The protein below binds the small molecule below.
Small molecule (SMILES): Nc1ncnc2c1ncn2[C@@H]1O[C@H](CO[P](=O)(O)C[P](=O)(O)OP(=O)(O)O)[C@@H](O)[C@H]1O

Binding-site contacts:
Ligand atom O1B contacts residue MG1 of chain 1.E at 3.5 Å.
Ligand atom N1 contacts residue SER269 of chain 1.A at 3.2 Å.
Ligand atom O1G contacts residue ASP250 of chain 1.A at 2.6 Å (salt-bridge).
Ligand atom C3A contacts residue MG1 of chain 1.E at 3.4 Å.
Ligand atom O2B contacts residue ASP250 of chain 1.A at 2.9 Å (salt-bridge).
Ligand atom O1A contacts residue ASP348 of chain 1.A at 3.2 Å (salt-bridge).
Ligand atom O2A contacts residue GLY445 of chain 1.A at 3.2 Å.
Ligand atom C2 contacts residue PRO244 of chain 1.A at 3.5 Å (hydrophobic).
Ligand atom O2' contacts residue PRO244 of chain 1.A at 2.6 Å (h-bond).
Ligand atom O2A contacts residue ILE444 of chain 1.A at 2.9 Å (h-bond).
Ligand atom C2 contacts residue LEU245 of chain 1.A at 3.0 Å (hydrophobic).
Ligand atom O1G contacts residue ASP348 of chain 1.A at 2.7 Å (salt-bridge).
Ligand atom PG contacts residue MG1 of chain 1.E at 2.9 Å.
Ligand atom N1 contacts residue ILE270 of chain 1.A at 3.1 Å (h-bond).
Ligand atom O3B contacts residue MG1 of chain 1.E at 2.4 Å.
Ligand atom O3G contacts residue MG1 of chain 1.E at 2.2 Å.
Ligand atom C2' contacts residue PRO244 of chain 1.A at 3.3 Å (hydrophobic).
Ligand atom O2A contacts residue ILE446 of chain 1.A at 3.4 Å (h-bond).
Ligand atom N3 contacts residue PRO244 of chain 1.A at 3.2 Å.
Ligand atom O1A contacts residue SSC1 of chain 1.G at 3.2 Å (h-bond).
Ligand atom N1 contacts residue LEU245 of chain 1.A at 2.9 Å (h-bond).
Ligand atom O2' contacts residue THR343 of chain 1.A at 3.5 Å.
Ligand atom C1' contacts residue LEU327 of chain 1.A at 3.5 Å (hydrophobic).
Ligand atom C8 contacts residue ILE446 of chain 1.A at 3.2 Å (hydrophobic).
Ligand atom O1B contacts residue SER251 of chain 1.A at 2.9 Å (h-bond).
Ligand atom O2G contacts residue LYS443 of chain 1.A at 3.3 Å.
Ligand atom N7 contacts residue ILE446 of chain 1.A at 3.5 Å.
Ligand atom O1G contacts residue LYS421 of chain 1.A at 2.9 Å (salt-bridge).
Ligand atom O3B contacts residue GLY248 of chain 1.A at 3.4 Å.
Ligand atom O2G contacts residue LEU249 of chain 1.A at 3.5 Å (h-bond).
Ligand atom N6 contacts residue ILE270 of chain 1.A at 3.0 Å (h-bond).
Ligand atom O3' contacts residue GLY344 of chain 1.A at 2.5 Å (h-bond).
Ligand atom O1B contacts residue SER246 of chain 1.A at 2.6 Å (h-bond).
Ligand atom O2A contacts residue MG1 of chain 1.E at 2.5 Å.
Ligand atom C2 contacts residue TYR268 of chain 1.A at 3.1 Å (hydrophobic).
Ligand atom O3G contacts residue LYS443 of chain 1.A at 3.3 Å.
Ligand atom C5 contacts residue SER246 of chain 1.A at 3.4 Å.
Ligand atom PB contacts residue MG1 of chain 1.E at 3.0 Å.
Ligand atom O3' contacts residue TYR345 of chain 1.A at 3.1 Å (h-bond).
Ligand atom O3G contacts residue ILE444 of chain 1.A at 2.7 Å (h-bond).

Sequence of chain 1.A:
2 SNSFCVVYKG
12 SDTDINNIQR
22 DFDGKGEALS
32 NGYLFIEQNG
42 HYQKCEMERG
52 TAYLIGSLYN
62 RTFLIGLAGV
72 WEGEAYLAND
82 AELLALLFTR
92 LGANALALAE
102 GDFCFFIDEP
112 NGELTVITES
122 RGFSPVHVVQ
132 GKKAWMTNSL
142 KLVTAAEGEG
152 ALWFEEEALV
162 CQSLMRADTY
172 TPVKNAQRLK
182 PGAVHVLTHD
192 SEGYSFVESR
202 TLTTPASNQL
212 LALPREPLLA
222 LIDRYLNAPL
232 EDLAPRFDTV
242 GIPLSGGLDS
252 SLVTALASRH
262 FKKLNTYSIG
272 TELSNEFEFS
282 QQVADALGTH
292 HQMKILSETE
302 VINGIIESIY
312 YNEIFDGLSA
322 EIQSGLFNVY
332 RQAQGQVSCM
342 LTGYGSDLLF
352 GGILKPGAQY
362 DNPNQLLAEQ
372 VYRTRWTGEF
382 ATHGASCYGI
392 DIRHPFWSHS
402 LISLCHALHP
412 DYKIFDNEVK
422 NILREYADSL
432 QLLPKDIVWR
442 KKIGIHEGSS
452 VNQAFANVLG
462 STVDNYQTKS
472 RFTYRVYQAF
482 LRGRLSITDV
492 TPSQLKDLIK